Binding-site contacts:
Ligand atom C37 contacts residue ASP96 of chain 1.F at 3.2 Å.
Ligand atom N03 contacts residue 6AK1 of chain 1.GA at 3.6 Å.
Ligand atom CL2 contacts residue VAL262 of chain 1.F at 3.4 Å.
Ligand atom N03 contacts residue TYR172 of chain 1.F at 3.6 Å.
Ligand atom C15 contacts residue TYR172 of chain 1.F at 3.6 Å (hydrophobic).
Ligand atom C05 contacts residue 6AK1 of chain 1.GA at 3.8 Å.
Ligand atom C16 contacts residue 6AK1 of chain 1.GA at 3.5 Å.
Ligand atom C30 contacts residue ASP96 of chain 1.F at 3.7 Å.
Ligand atom C10 contacts residue PHE93 of chain 1.F at 3.4 Å (hydrophobic).
Ligand atom C28 contacts residue PHE93 of chain 1.F at 3.3 Å (hydrophobic).
Ligand atom N04 contacts residue TYR172 of chain 1.F at 3.2 Å.
Ligand atom C23 contacts residue ILE330 of chain 1.F at 3.5 Å (hydrophobic).
Ligand atom C39 contacts residue ILE330 of chain 1.F at 3.6 Å (hydrophobic).
Ligand atom C22 contacts residue PHE93 of chain 1.F at 3.5 Å (hydrophobic).
Ligand atom N05 contacts residue ALA97 of chain 1.F at 3.7 Å.
Ligand atom C16 contacts residue TYR172 of chain 1.F at 3.7 Å (hydrophobic).
Ligand atom N05 contacts residue ASP96 of chain 1.F at 3.2 Å (salt-bridge).
Ligand atom O01 contacts residue PHE93 of chain 1.F at 3.8 Å.
Ligand atom C29 contacts residue PHE93 of chain 1.F at 3.6 Å (hydrophobic).
Ligand atom C24 contacts residue ALA97 of chain 1.F at 3.4 Å (hydrophobic).
Ligand atom C26 contacts residue PHE93 of chain 1.F at 3.5 Å (hydrophobic).
Ligand atom C38 contacts residue ALA97 of chain 1.F at 3.7 Å (hydrophobic).
Ligand atom C23 contacts residue PHE93 of chain 1.F at 3.4 Å (hydrophobic).
Ligand atom C04 contacts residue 6AK1 of chain 1.GA at 3.3 Å.
Ligand atom C36 contacts residue ASP96 of chain 1.F at 3.4 Å.
Ligand atom C38 contacts residue ILE330 of chain 1.F at 3.5 Å (hydrophobic).
Ligand atom C37 contacts residue ASN333 of chain 1.F at 3.3 Å.
Ligand atom C37 contacts residue ALA97 of chain 1.F at 3.4 Å (hydrophobic).
Ligand atom C27 contacts residue PHE93 of chain 1.F at 3.5 Å (hydrophobic).
Ligand atom O01 contacts residue 6AK1 of chain 1.GA at 3.7 Å.
Ligand atom C24 contacts residue PHE93 of chain 1.F at 3.1 Å (hydrophobic).
Ligand atom C22 contacts residue ILE330 of chain 1.F at 3.7 Å (hydrophobic).
Ligand atom C26 contacts residue ILE330 of chain 1.F at 3.7 Å (hydrophobic).
Ligand atom C09 contacts residue ASP96 of chain 1.F at 3.5 Å.
Ligand atom C29 contacts residue 6AK1 of chain 1.FA at 3.5 Å.
Ligand atom CL contacts residue 6AK1 of chain 1.GA at 3.2 Å.
Ligand atom C18 contacts residue 6AK1 of chain 1.GA at 3.5 Å.
Ligand atom C21 contacts residue TYR172 of chain 1.F at 3.6 Å (hydrophobic).
Ligand atom C25 contacts residue ILE330 of chain 1.F at 3.5 Å (hydrophobic).
Ligand atom C25 contacts residue PHE93 of chain 1.F at 3.6 Å (hydrophobic).

Sequence of chain 1.F:
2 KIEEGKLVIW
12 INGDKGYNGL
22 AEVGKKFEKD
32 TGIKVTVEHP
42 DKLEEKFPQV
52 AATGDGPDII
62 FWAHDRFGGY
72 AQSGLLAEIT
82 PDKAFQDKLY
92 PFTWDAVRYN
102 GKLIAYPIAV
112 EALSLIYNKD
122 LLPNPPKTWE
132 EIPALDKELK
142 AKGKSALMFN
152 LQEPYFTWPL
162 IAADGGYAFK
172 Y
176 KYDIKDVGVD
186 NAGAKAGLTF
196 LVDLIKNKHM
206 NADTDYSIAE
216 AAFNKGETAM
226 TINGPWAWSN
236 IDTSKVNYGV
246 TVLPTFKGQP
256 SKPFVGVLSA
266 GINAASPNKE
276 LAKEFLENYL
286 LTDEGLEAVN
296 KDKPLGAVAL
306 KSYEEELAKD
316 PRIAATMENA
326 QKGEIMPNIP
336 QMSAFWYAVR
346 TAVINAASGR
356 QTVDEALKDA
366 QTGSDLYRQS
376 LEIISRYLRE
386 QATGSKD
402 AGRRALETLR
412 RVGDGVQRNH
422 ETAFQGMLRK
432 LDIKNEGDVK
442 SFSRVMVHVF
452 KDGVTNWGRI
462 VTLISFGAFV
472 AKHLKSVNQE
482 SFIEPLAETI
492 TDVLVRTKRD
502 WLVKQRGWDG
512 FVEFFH

A protein and the small-molecule ligand that binds it are described below.
Small molecule (SMILES): Cc1cc(OCCCc2c3n(c4c(-c5c(C)nn(C)c5C)c(Cl)ccc24)CCCN(c2cc(C(=O)O)cc4c2ccn4C)C3=O)cc(C)c1Cl